Sequence of chain 4.A:
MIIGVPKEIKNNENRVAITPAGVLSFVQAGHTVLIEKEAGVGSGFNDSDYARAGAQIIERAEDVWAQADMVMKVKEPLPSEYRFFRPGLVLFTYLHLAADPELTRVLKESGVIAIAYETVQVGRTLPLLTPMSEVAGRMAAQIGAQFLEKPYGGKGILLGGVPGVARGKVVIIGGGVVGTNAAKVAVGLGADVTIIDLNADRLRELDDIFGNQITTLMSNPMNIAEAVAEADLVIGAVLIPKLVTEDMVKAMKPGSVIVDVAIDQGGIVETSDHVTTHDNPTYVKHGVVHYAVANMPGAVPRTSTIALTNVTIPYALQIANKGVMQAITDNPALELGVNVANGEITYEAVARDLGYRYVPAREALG

Binding-site contacts:
Ligand atom CA contacts residue TYR94 of chain 4.A at 3.9 Å (hydrophobic).
Ligand atom OXT contacts residue ASN300 of chain 4.A at 3.5 Å (h-bond).
Ligand atom O3 contacts residue TYR94 of chain 4.A at 3.6 Å.
Ligand atom O3 contacts residue HIS96 of chain 4.A at 3.1 Å (h-bond).
Ligand atom CB contacts residue HIS96 of chain 4.A at 4.3 Å.
Ligand atom CB contacts residue LEU129 of chain 4.A at 3.7 Å (hydrophobic).
Ligand atom OXT contacts residue ARG15 of chain 4.A at 3.3 Å (salt-bridge).
Ligand atom O contacts residue MET132 of chain 4.A at 4.0 Å.
Ligand atom CB contacts residue TYR94 of chain 4.A at 4.0 Å (hydrophobic).
Ligand atom O contacts residue ARG15 of chain 4.A at 3.1 Å (salt-bridge).
Ligand atom C contacts residue ARG15 of chain 4.A at 3.8 Å.
Ligand atom C contacts residue LYS75 of chain 4.A at 4.0 Å.
Ligand atom CA contacts residue HIS96 of chain 4.A at 4.1 Å.
Ligand atom OXT contacts residue LYS75 of chain 4.A at 3.2 Å (salt-bridge).
Ligand atom C contacts residue ASN300 of chain 4.A at 3.9 Å.
Ligand atom CA contacts residue LYS75 of chain 4.A at 4.0 Å.
Ligand atom O3 contacts residue LYS75 of chain 4.A at 3.3 Å (salt-bridge).
Ligand atom O contacts residue ASN300 of chain 4.A at 3.5 Å (h-bond).

A protein and the small-molecule ligand that binds it are described below.
Small molecule (SMILES): CC(=O)C(=O)O